Binding-site contacts:
Ligand atom C5C contacts residue TYR152 of chain 46.A at 3.8 Å (hydrophobic).
Ligand atom O1 contacts residue MET221 of chain 46.A at 3.4 Å (h-bond).
Ligand atom C3B contacts residue TYR152 of chain 46.A at 3.9 Å (hydrophobic).
Ligand atom C5 contacts residue MET221 of chain 46.A at 3.9 Å (hydrophobic).
Ligand atom C4A contacts residue SER175 of chain 46.A at 3.6 Å.
Ligand atom C5B contacts residue PHE186 of chain 46.A at 3.8 Å (hydrophobic).
Ligand atom C5 contacts residue LEU106 of chain 46.A at 3.7 Å (hydrophobic).
Ligand atom N3A contacts residue ALA24 of chain 46.C at 3.8 Å.
Ligand atom C2C contacts residue ILE104 of chain 46.A at 3.9 Å (hydrophobic).
Ligand atom C2A contacts residue PHE186 of chain 46.A at 3.6 Å (hydrophobic).
Ligand atom CL1 contacts residue VAL188 of chain 46.A at 3.7 Å.
Ligand atom O1 contacts residue LEU106 of chain 46.A at 3.7 Å.
Ligand atom C4A contacts residue VAL176 of chain 46.A at 3.9 Å (hydrophobic).
Ligand atom O1A contacts residue PHE186 of chain 46.A at 3.4 Å.
Ligand atom C1C contacts residue TYR128 of chain 46.A at 3.6 Å (hydrophobic).
Ligand atom C1C contacts residue LEU106 of chain 46.A at 3.9 Å (hydrophobic).
Ligand atom N2 contacts residue MET221 of chain 46.A at 3.9 Å.
Ligand atom C2C contacts residue MET221 of chain 46.A at 3.3 Å (hydrophobic).
Ligand atom CL1 contacts residue LEU25 of chain 46.C at 3.5 Å.
Ligand atom N3A contacts residue PRO174 of chain 46.A at 3.3 Å (h-bond).
Ligand atom C31 contacts residue ASN219 of chain 46.A at 3.7 Å.
Ligand atom CL2 contacts residue ILE104 of chain 46.A at 3.4 Å.
Ligand atom CL2 contacts residue TYR128 of chain 46.A at 3.4 Å.
Ligand atom C4C contacts residue VAL191 of chain 46.A at 3.7 Å (hydrophobic).
Ligand atom C4A contacts residue PRO174 of chain 46.A at 3.2 Å (hydrophobic).
Ligand atom CL2 contacts residue MET224 of chain 46.A at 3.2 Å.
Ligand atom N2 contacts residue ASN219 of chain 46.A at 3.5 Å (h-bond).
Ligand atom O1B contacts residue VAL188 of chain 46.A at 3.8 Å.
Ligand atom C3C contacts residue ILE104 of chain 46.A at 3.6 Å (hydrophobic).
Ligand atom C4A contacts residue ALA150 of chain 46.A at 3.9 Å (hydrophobic).
Ligand atom C5A contacts residue VAL176 of chain 46.A at 3.8 Å (hydrophobic).
Ligand atom C4B contacts residue PHE186 of chain 46.A at 3.6 Å (hydrophobic).
Ligand atom C5A contacts residue ALA150 of chain 46.A at 3.4 Å (hydrophobic).
Ligand atom O1A contacts residue MET224 of chain 46.A at 3.9 Å.
Ligand atom C5B contacts residue MET224 of chain 46.A at 3.8 Å (hydrophobic).
Ligand atom C3C contacts residue TYR128 of chain 46.A at 3.8 Å (hydrophobic).
Ligand atom C3B contacts residue ALA24 of chain 46.C at 4.0 Å (hydrophobic).
Ligand atom C4B contacts residue TYR152 of chain 46.A at 3.7 Å (hydrophobic).
Ligand atom C31 contacts residue TYR197 of chain 46.A at 3.6 Å (hydrophobic).
Ligand atom C4 contacts residue TYR197 of chain 46.A at 3.6 Å (hydrophobic).

Sequence of chain 46.C:
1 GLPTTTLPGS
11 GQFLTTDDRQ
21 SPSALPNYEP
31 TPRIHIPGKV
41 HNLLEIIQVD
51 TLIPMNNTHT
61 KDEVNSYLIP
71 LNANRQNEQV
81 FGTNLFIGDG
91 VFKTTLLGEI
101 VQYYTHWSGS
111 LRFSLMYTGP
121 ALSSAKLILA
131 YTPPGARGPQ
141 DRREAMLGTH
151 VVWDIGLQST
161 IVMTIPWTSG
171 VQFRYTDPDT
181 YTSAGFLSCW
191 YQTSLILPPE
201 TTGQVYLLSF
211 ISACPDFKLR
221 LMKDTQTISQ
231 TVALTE

The protein below binds the small molecule below.
Small molecule (SMILES): Cc1cc(CCCCCOc2c(Cl)cc(C3=NCCO3)cc2Cl)on1

Sequence of chain 47.C:
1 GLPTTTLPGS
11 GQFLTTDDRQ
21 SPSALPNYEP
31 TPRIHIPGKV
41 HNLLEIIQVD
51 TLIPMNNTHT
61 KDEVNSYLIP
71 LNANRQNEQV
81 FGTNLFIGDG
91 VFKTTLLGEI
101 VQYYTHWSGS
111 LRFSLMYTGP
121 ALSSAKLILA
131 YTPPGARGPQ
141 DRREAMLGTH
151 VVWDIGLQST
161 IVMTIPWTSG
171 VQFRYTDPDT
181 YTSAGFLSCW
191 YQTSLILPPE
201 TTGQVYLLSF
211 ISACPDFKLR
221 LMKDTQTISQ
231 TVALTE

Sequence of chain 46.A:
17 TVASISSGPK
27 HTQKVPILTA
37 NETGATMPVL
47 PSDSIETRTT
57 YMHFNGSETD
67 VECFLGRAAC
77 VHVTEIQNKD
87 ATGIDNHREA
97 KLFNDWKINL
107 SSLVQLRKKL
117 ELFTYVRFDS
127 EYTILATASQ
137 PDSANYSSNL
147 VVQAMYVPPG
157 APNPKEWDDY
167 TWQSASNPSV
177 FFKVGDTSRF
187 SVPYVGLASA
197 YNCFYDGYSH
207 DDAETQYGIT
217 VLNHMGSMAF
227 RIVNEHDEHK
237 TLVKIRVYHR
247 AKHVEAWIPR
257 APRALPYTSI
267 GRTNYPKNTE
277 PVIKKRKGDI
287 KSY